Sequence of chain 7.MA:
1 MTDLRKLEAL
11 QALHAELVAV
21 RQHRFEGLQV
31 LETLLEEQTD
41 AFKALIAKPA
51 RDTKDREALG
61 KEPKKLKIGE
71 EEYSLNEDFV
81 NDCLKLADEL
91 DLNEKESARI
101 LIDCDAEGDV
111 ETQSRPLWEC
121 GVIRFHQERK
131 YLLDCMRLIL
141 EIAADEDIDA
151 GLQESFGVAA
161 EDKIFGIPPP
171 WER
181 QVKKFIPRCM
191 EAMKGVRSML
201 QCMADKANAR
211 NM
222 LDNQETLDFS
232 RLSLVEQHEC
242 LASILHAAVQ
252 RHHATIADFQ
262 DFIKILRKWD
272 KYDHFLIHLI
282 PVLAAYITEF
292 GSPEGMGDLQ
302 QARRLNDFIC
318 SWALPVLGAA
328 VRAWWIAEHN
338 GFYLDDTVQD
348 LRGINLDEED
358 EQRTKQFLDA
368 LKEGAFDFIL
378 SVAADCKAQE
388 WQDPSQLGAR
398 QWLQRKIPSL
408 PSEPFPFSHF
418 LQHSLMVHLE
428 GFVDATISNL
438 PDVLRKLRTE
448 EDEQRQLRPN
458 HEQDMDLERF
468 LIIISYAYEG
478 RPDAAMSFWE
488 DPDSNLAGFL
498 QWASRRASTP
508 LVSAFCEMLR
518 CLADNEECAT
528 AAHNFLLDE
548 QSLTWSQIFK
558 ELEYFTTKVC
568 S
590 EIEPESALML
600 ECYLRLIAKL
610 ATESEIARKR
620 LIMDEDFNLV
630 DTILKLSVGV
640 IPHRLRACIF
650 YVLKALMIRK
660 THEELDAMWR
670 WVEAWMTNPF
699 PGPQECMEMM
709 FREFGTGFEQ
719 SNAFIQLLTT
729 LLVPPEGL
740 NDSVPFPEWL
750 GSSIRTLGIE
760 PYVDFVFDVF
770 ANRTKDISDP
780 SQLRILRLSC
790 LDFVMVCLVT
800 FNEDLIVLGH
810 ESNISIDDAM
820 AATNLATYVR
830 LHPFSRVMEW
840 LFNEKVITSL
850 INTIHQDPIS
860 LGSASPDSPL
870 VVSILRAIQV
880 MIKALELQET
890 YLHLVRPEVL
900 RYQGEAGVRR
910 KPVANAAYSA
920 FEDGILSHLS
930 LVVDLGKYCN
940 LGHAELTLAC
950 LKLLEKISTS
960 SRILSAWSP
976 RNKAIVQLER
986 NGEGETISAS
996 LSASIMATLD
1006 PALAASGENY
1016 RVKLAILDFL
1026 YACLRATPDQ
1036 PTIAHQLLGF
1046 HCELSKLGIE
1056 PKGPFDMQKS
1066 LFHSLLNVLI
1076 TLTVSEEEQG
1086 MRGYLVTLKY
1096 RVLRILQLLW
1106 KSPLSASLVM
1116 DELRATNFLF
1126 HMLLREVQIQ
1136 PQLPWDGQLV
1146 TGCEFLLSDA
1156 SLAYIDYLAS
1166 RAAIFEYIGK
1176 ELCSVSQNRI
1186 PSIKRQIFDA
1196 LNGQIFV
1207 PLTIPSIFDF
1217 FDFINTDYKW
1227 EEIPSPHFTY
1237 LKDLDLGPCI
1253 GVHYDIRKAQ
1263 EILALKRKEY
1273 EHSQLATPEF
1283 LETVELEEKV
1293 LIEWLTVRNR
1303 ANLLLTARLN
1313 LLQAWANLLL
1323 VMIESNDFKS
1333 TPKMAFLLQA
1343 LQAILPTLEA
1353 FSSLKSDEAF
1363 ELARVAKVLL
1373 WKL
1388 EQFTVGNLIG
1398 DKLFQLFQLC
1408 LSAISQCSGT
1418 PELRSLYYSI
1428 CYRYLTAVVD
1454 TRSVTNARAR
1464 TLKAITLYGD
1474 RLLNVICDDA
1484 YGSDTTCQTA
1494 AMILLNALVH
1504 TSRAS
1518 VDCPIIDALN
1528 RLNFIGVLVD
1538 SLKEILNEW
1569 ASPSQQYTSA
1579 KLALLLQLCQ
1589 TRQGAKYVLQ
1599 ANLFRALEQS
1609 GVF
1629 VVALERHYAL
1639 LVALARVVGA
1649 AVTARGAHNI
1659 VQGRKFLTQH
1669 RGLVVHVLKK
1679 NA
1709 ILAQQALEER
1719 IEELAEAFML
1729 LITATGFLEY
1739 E

A small-molecule ligand and the protein it binds are described below.
Small molecule (SMILES): N[C@@H](Cc1ccccc1)C(=O)NCC=O

Binding-site contacts:
Ligand atom CA contacts residue ASN492 of chain 7.MA at 3.3 Å.
Ligand atom O contacts residue PRO438 of chain 7.MA at 4.0 Å.
Ligand atom CA contacts residue ARG442 of chain 7.MA at 3.6 Å.
Ligand atom CZ contacts residue PHE496 of chain 7.MA at 3.9 Å (hydrophobic).
Ligand atom C contacts residue ASN492 of chain 7.MA at 4.0 Å.
Ligand atom N contacts residue ARG442 of chain 7.MA at 4.2 Å.
Ligand atom CB contacts residue ASN492 of chain 7.MA at 3.8 Å.
Ligand atom CZ contacts residue PRO438 of chain 7.MA at 3.4 Å (hydrophobic).
Ligand atom CD2 contacts residue PRO438 of chain 7.MA at 4.4 Å (hydrophobic).
Ligand atom O contacts residue ASN492 of chain 7.MA at 4.2 Å.
Ligand atom CE2 contacts residue ARG442 of chain 7.MA at 3.6 Å.
Ligand atom CB contacts residue GLY495 of chain 7.MA at 3.9 Å.
Ligand atom CD1 contacts residue ILE434 of chain 7.MA at 4.1 Å (hydrophobic).
Ligand atom O contacts residue ARG442 of chain 7.MA at 4.3 Å.
Ligand atom CD1 contacts residue ASN492 of chain 7.MA at 3.9 Å.
Ligand atom CE1 contacts residue PRO438 of chain 7.MA at 3.8 Å (hydrophobic).
Ligand atom N contacts residue ASN492 of chain 7.MA at 3.3 Å (h-bond).
Ligand atom CG contacts residue PHE496 of chain 7.MA at 4.0 Å (hydrophobic).
Ligand atom CD1 contacts residue PRO438 of chain 7.MA at 4.4 Å (hydrophobic).
Ligand atom CE1 contacts residue ILE434 of chain 7.MA at 3.9 Å (hydrophobic).
Ligand atom C contacts residue ARG442 of chain 7.MA at 4.4 Å.
Ligand atom CB contacts residue PHE496 of chain 7.MA at 3.9 Å (hydrophobic).
Ligand atom CE2 contacts residue PRO438 of chain 7.MA at 3.7 Å (hydrophobic).
Ligand atom CG contacts residue GLY495 of chain 7.MA at 4.4 Å.
Ligand atom N contacts residue SER491 of chain 7.MA at 4.1 Å.
Ligand atom CD2 contacts residue ARG442 of chain 7.MA at 3.5 Å.
Ligand atom CE1 contacts residue PHE496 of chain 7.MA at 3.6 Å (hydrophobic).
Ligand atom CG contacts residue ASN492 of chain 7.MA at 4.3 Å.
Ligand atom CD1 contacts residue PHE496 of chain 7.MA at 3.7 Å (hydrophobic).